Sequence of chain 4.B:
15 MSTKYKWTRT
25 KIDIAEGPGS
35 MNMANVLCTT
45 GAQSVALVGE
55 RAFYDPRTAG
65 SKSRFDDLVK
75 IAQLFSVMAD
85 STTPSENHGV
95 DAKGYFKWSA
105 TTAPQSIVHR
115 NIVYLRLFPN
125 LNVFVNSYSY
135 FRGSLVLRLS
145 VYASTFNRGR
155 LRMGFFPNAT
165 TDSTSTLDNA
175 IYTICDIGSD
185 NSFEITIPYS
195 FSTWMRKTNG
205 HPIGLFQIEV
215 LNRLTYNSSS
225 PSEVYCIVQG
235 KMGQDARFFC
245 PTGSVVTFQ

Sequence of chain 5.B:
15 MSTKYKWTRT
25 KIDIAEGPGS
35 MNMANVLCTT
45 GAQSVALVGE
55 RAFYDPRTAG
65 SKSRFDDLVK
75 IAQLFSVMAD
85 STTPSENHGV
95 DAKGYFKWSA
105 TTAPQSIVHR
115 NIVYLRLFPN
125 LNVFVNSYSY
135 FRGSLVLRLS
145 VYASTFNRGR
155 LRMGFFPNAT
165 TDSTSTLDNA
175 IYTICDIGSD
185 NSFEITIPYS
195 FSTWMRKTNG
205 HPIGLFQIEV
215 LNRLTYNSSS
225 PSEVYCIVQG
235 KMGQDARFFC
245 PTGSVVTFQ

Sequence of chain 2.A:
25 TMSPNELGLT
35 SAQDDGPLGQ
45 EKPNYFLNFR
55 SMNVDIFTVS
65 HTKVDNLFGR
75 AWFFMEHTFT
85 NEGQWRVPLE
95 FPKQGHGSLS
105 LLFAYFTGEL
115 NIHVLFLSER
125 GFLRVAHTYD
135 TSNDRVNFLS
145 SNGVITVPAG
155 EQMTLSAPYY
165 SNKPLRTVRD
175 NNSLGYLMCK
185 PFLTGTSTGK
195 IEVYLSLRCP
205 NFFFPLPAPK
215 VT

This small molecule binds to this protein.
Small molecule (SMILES): Nc1ncnc2c1ncn2[C@@H]1O[C@H](CO)[C@@H](O[P](=O)(O)OC[C@H]2O[C@@H](n3ccc(=O)[nH]c3=O)[C@H](O)[C@@H]2O[P](=O)(O)OC[C@H]2O[C@@H](n3ccc(=O)[nH]c3=O)[C@H](O)[C@@H]2O[P](=O)(O)OC[C@H]2O[C@@H](n3ccc(=O)[nH]c3=O)[C@H](O)[C@@H]2O[P](=O)(O)OC[C@H]2O[C@@H](n3ccc(=O)[nH]c3=O)[C@H](O)[C@@H]2O[P](=O)(O)OC[C@H]2O[C@@H](n3ccc(=O)[nH]c3=O)[C@H](O)[C@@H]2O)[C@H]1O

Sequence of chain 2.B:
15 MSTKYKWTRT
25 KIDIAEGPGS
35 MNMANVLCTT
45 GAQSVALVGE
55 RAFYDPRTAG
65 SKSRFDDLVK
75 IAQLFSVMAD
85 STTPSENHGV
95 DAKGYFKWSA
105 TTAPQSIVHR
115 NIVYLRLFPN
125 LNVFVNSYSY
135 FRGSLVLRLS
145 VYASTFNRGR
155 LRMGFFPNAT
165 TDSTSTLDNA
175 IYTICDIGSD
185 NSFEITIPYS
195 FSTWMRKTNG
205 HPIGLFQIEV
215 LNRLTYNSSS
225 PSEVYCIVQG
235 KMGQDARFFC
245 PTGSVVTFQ

Binding-site contacts:
Ligand atom C4' contacts residue TYR19 of chain 4.B at 3.8 Å (hydrophobic).
Ligand atom O2' contacts residue LEU41 of chain 2.B at 3.8 Å.
Ligand atom P contacts residue TYR19 of chain 4.B at 4.0 Å.
Ligand atom O2' contacts residue ARG55 of chain 2.B at 3.8 Å.
Ligand atom O2 contacts residue TYR58 of chain 2.B at 3.6 Å.
Ligand atom O2' contacts residue TYR19 of chain 4.B at 3.7 Å.
Ligand atom O2' contacts residue ARG55 of chain 2.B at 3.1 Å (salt-bridge).
Ligand atom C1' contacts residue TRP21 of chain 5.B at 3.9 Å (hydrophobic).
Ligand atom O2' contacts residue THR44 of chain 2.B at 3.9 Å.
Ligand atom N3 contacts residue ARG55 of chain 2.B at 3.2 Å (salt-bridge).
Ligand atom OP1 contacts residue THR17 of chain 5.B at 3.7 Å.
Ligand atom O3' contacts residue TYR19 of chain 4.B at 3.0 Å (h-bond).
Ligand atom C2 contacts residue TRP21 of chain 5.B at 3.2 Å (hydrophobic).
Ligand atom P contacts residue THR17 of chain 5.B at 3.9 Å.
Ligand atom C1' contacts residue ARG68 of chain 2.B at 3.8 Å.
Ligand atom O2' contacts residue CYS203 of chain 2.A at 3.3 Å (h-bond).
Ligand atom O2' contacts residue THR17 of chain 5.B at 2.8 Å.
Ligand atom OP2 contacts residue THR17 of chain 5.B at 3.5 Å.
Ligand atom N1 contacts residue ALA56 of chain 2.B at 3.2 Å (h-bond).
Ligand atom N1 contacts residue TYR58 of chain 2.B at 3.5 Å.
Ligand atom O4 contacts residue TRP21 of chain 5.B at 3.4 Å.
Ligand atom C6 contacts residue TYR58 of chain 2.B at 3.8 Å (hydrophobic).
Ligand atom O4' contacts residue ARG202 of chain 2.A at 3.9 Å.
Ligand atom C2 contacts residue TYR58 of chain 2.B at 3.8 Å (hydrophobic).
Ligand atom OP2 contacts residue ARG55 of chain 2.B at 2.9 Å (salt-bridge).
Ligand atom N3 contacts residue TRP21 of chain 5.B at 3.2 Å.
Ligand atom C4 contacts residue TRP21 of chain 5.B at 3.7 Å (hydrophobic).
Ligand atom N1 contacts residue ARG68 of chain 2.B at 3.9 Å.
Ligand atom C5' contacts residue ARG202 of chain 2.A at 3.9 Å.
Ligand atom C2' contacts residue THR17 of chain 5.B at 3.7 Å.
Ligand atom OP1 contacts residue MET15 of chain 5.B at 3.1 Å.
Ligand atom C2 contacts residue ALA56 of chain 2.B at 3.8 Å (hydrophobic).
Ligand atom C2 contacts residue ARG55 of chain 2.B at 3.1 Å.
Ligand atom N6 contacts residue TYR58 of chain 2.B at 3.5 Å (h-bond).
Ligand atom N1 contacts residue TRP21 of chain 5.B at 3.8 Å.
Ligand atom OP2 contacts residue ARG202 of chain 2.A at 3.6 Å.
Ligand atom OP1 contacts residue TYR19 of chain 4.B at 3.6 Å (h-bond).
Ligand atom O4' contacts residue ARG68 of chain 2.B at 3.0 Å (salt-bridge).
Ligand atom O2 contacts residue TRP21 of chain 5.B at 2.9 Å.
Ligand atom C2' contacts residue ARG55 of chain 2.B at 3.4 Å.